Sequence of chain 1.B:
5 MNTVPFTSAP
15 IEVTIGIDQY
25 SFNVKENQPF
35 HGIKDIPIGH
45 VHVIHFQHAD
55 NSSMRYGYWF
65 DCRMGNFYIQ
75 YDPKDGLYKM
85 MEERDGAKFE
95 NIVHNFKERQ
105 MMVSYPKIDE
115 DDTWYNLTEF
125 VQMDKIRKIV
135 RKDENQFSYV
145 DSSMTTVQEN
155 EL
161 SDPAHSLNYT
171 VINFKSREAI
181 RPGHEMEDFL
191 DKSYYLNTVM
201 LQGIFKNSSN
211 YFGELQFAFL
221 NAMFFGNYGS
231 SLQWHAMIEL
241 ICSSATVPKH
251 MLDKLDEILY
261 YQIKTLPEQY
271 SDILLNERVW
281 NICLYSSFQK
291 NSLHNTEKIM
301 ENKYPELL

This small molecule binds to this protein.
Small molecule (SMILES): CC(=O)Nc1cc(Cl)ccc1N

Binding-site contacts:
Ligand atom C3 contacts residue PRO110 of chain 1.B at 4.2 Å (hydrophobic).
Ligand atom C4 contacts residue TYR24 of chain 1.B at 4.1 Å (hydrophobic).
Ligand atom CL contacts residue SER108 of chain 1.B at 4.2 Å.
Ligand atom CL contacts residue PRO110 of chain 1.B at 4.3 Å.
Ligand atom C4 contacts residue PHE26 of chain 1.B at 4.1 Å (hydrophobic).
Ligand atom C5 contacts residue VAL107 of chain 1.B at 3.8 Å (hydrophobic).
Ligand atom C4 contacts residue SER108 of chain 1.B at 4.4 Å.
Ligand atom CL contacts residue PHE26 of chain 1.B at 4.5 Å.
Ligand atom C6 contacts residue VAL107 of chain 1.B at 4.3 Å (hydrophobic).
Ligand atom CL contacts residue TYR24 of chain 1.B at 4.1 Å.
Ligand atom CL contacts residue ILE21 of chain 1.B at 3.7 Å.
Ligand atom N1 contacts residue PHE26 of chain 1.B at 4.4 Å.
Ligand atom C2 contacts residue TYR24 of chain 1.B at 4.4 Å (hydrophobic).
Ligand atom C5 contacts residue PHE26 of chain 1.B at 3.5 Å (hydrophobic).
Ligand atom N contacts residue TYR24 of chain 1.B at 4.0 Å.
Ligand atom C6 contacts residue PHE26 of chain 1.B at 3.7 Å (hydrophobic).
Ligand atom O contacts residue PRO110 of chain 1.B at 4.3 Å.
Ligand atom CL contacts residue ILE37 of chain 1.B at 4.4 Å.
Ligand atom CL contacts residue TYR109 of chain 1.B at 4.0 Å.
Ligand atom CL contacts residue VAL107 of chain 1.B at 4.3 Å.
Ligand atom C3 contacts residue TYR24 of chain 1.B at 3.6 Å (hydrophobic).
Ligand atom C7 contacts residue PHE26 of chain 1.B at 4.2 Å (hydrophobic).